Binding-site contacts:
Ligand atom C7 contacts residue ASN487 of chain 1.B at 3.1 Å.
Ligand atom C1 contacts residue ASN487 of chain 1.B at 1.4 Å.
Ligand atom C3 contacts residue GLN453 of chain 1.B at 3.7 Å.
Ligand atom O7 contacts residue PRO485 of chain 1.B at 4.2 Å.
Ligand atom O4 contacts residue GLN453 of chain 1.B at 3.5 Å (h-bond).
Ligand atom O5 contacts residue GLN453 of chain 1.B at 4.3 Å.
Ligand atom O7 contacts residue ASN487 of chain 1.B at 3.2 Å (h-bond).
Ligand atom C3 contacts residue ASN487 of chain 1.B at 3.8 Å.
Ligand atom C2 contacts residue GLN453 of chain 1.B at 4.3 Å.
Ligand atom C5 contacts residue GLN453 of chain 1.B at 4.1 Å.
Ligand atom C7 contacts residue SER454 of chain 1.B at 4.3 Å.
Ligand atom O3 contacts residue GLN453 of chain 1.B at 3.1 Å (h-bond).
Ligand atom O5 contacts residue ASN487 of chain 1.B at 2.5 Å (h-bond).
Ligand atom C4 contacts residue GLN453 of chain 1.B at 3.2 Å.
Ligand atom O7 contacts residue GLN453 of chain 1.B at 3.3 Å (h-bond).
Ligand atom O7 contacts residue SER454 of chain 1.B at 3.7 Å.
Ligand atom C8 contacts residue ASN487 of chain 1.B at 4.2 Å.
Ligand atom C4 contacts residue ASN487 of chain 1.B at 4.3 Å.
Ligand atom C7 contacts residue GLN453 of chain 1.B at 4.4 Å.
Ligand atom C5 contacts residue ASN487 of chain 1.B at 3.7 Å.
Ligand atom C8 contacts residue LEU455 of chain 1.B at 3.5 Å (hydrophobic).
Ligand atom N2 contacts residue ASN487 of chain 1.B at 2.8 Å (h-bond).
Ligand atom C6 contacts residue GLN453 of chain 1.B at 3.9 Å.
Ligand atom C2 contacts residue ASN487 of chain 1.B at 2.5 Å.

Sequence of chain 1.B:
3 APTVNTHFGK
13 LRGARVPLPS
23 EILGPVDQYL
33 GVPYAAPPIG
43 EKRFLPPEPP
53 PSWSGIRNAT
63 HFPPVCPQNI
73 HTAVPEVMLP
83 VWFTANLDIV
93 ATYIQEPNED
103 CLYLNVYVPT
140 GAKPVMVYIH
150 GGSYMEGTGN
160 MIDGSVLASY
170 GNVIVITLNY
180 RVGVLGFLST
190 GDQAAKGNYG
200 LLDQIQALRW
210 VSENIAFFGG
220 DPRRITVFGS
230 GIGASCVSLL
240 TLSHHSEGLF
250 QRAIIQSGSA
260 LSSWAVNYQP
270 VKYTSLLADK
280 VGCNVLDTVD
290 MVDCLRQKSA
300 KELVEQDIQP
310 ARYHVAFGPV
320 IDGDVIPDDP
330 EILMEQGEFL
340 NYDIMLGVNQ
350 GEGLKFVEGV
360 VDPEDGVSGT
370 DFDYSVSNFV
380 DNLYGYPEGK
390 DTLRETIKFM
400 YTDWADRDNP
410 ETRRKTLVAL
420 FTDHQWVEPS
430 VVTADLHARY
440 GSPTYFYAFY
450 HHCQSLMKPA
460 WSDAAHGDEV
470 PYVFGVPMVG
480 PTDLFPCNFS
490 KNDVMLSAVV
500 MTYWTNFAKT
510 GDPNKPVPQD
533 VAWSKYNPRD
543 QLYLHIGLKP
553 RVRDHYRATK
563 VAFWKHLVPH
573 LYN

This small molecule binds to this protein.
Small molecule (SMILES): CC(=O)N[C@@H]1[C@@H](O)[C@H](O)[C@@H](CO)O[C@H]1O